This small molecule binds to this protein.
Small molecule (SMILES): N[C@@H](Cc1c[nH]c2ccccc12)C(=O)O

Binding-site contacts:
Ligand atom O contacts residue ALA179 of chain 1.A at 3.8 Å.
Ligand atom CA contacts residue TYR229 of chain 1.A at 3.8 Å (hydrophobic).
Ligand atom CB contacts residue ALA179 of chain 1.A at 3.3 Å (hydrophobic).
Ligand atom C contacts residue SER181 of chain 1.A at 4.3 Å.
Ligand atom CZ3 contacts residue ALA309 of chain 1.A at 4.3 Å (hydrophobic).
Ligand atom O contacts residue SER158 of chain 1.A at 2.3 Å (h-bond).
Ligand atom OXT contacts residue TYR229 of chain 1.A at 3.8 Å.
Ligand atom C contacts residue SER180 of chain 1.A at 4.3 Å.
Ligand atom N contacts residue SER180 of chain 1.A at 4.3 Å.
Ligand atom N contacts residue ALA179 of chain 1.A at 2.5 Å (h-bond).
Ligand atom N contacts residue SER181 of chain 1.A at 3.1 Å (h-bond).
Ligand atom O contacts residue TYR229 of chain 1.A at 3.3 Å.
Ligand atom C contacts residue GLY157 of chain 1.A at 4.2 Å.
Ligand atom CZ2 contacts residue ALA309 of chain 1.A at 3.2 Å (hydrophobic).
Ligand atom OXT contacts residue GLY157 of chain 1.A at 3.4 Å.
Ligand atom CD1 contacts residue ALA309 of chain 1.A at 4.0 Å (hydrophobic).
Ligand atom CA contacts residue THR156 of chain 1.A at 4.1 Å.
Ligand atom CG contacts residue ALA179 of chain 1.A at 3.8 Å (hydrophobic).
Ligand atom CB contacts residue THR156 of chain 1.A at 3.4 Å.
Ligand atom CA contacts residue SER181 of chain 1.A at 4.3 Å.
Ligand atom N contacts residue TYR229 of chain 1.A at 3.6 Å.
Ligand atom CD1 contacts residue ALA179 of chain 1.A at 3.7 Å (hydrophobic).
Ligand atom CG contacts residue ALA309 of chain 1.A at 4.1 Å (hydrophobic).
Ligand atom O contacts residue THR156 of chain 1.A at 4.1 Å.
Ligand atom C contacts residue THR156 of chain 1.A at 3.7 Å.
Ligand atom CA contacts residue ALA179 of chain 1.A at 3.3 Å (hydrophobic).
Ligand atom C contacts residue SER158 of chain 1.A at 3.3 Å.
Ligand atom O contacts residue SER180 of chain 1.A at 3.7 Å.
Ligand atom OXT contacts residue THR156 of chain 1.A at 3.7 Å.
Ligand atom CZ3 contacts residue GLY284 of chain 1.A at 4.5 Å.
Ligand atom OXT contacts residue SER158 of chain 1.A at 2.9 Å (h-bond).
Ligand atom C contacts residue ALA179 of chain 1.A at 3.9 Å (hydrophobic).
Ligand atom C contacts residue TYR229 of chain 1.A at 3.5 Å (hydrophobic).
Ligand atom CD2 contacts residue ALA309 of chain 1.A at 4.2 Å (hydrophobic).
Ligand atom CA contacts residue ALA309 of chain 1.A at 4.3 Å (hydrophobic).
Ligand atom CE3 contacts residue SER283 of chain 1.A at 4.4 Å.
Ligand atom NE1 contacts residue ALA309 of chain 1.A at 3.6 Å.
Ligand atom O contacts residue SER181 of chain 1.A at 3.3 Å (h-bond).
Ligand atom CE2 contacts residue ALA309 of chain 1.A at 3.6 Å (hydrophobic).
Ligand atom CH2 contacts residue ALA309 of chain 1.A at 3.6 Å (hydrophobic).

Sequence of chain 1.A:
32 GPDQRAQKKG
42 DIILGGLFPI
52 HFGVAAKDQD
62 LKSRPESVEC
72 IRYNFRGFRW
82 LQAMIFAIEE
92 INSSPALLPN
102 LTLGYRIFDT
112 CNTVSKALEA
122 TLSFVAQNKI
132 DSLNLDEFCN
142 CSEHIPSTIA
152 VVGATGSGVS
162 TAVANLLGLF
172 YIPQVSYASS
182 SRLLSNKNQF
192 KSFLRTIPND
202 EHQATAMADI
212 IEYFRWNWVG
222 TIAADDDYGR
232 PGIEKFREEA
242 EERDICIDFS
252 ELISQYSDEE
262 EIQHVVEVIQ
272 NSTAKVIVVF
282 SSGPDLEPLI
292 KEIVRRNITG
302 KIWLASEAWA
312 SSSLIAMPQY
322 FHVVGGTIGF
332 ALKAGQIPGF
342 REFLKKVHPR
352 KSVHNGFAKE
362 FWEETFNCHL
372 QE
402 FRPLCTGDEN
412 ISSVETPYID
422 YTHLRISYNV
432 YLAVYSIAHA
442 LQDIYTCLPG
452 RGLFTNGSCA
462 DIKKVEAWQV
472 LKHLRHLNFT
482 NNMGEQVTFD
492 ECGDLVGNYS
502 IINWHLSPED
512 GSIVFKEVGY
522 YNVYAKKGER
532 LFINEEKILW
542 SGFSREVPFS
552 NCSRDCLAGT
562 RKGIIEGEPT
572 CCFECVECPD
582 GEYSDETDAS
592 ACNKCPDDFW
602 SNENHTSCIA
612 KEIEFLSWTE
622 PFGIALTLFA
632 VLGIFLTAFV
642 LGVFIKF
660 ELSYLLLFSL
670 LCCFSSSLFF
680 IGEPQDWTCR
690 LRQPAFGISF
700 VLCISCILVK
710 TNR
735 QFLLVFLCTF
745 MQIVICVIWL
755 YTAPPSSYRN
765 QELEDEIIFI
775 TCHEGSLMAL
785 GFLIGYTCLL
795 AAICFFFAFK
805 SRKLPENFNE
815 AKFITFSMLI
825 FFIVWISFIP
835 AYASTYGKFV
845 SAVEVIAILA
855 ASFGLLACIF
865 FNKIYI